This protein binds this small molecule.
Small molecule (SMILES): CC(=O)N[C@@H]1[C@@H](O)[C@H](O)[C@@H](CO)O[C@H]1O

Sequence of chain 1.A:
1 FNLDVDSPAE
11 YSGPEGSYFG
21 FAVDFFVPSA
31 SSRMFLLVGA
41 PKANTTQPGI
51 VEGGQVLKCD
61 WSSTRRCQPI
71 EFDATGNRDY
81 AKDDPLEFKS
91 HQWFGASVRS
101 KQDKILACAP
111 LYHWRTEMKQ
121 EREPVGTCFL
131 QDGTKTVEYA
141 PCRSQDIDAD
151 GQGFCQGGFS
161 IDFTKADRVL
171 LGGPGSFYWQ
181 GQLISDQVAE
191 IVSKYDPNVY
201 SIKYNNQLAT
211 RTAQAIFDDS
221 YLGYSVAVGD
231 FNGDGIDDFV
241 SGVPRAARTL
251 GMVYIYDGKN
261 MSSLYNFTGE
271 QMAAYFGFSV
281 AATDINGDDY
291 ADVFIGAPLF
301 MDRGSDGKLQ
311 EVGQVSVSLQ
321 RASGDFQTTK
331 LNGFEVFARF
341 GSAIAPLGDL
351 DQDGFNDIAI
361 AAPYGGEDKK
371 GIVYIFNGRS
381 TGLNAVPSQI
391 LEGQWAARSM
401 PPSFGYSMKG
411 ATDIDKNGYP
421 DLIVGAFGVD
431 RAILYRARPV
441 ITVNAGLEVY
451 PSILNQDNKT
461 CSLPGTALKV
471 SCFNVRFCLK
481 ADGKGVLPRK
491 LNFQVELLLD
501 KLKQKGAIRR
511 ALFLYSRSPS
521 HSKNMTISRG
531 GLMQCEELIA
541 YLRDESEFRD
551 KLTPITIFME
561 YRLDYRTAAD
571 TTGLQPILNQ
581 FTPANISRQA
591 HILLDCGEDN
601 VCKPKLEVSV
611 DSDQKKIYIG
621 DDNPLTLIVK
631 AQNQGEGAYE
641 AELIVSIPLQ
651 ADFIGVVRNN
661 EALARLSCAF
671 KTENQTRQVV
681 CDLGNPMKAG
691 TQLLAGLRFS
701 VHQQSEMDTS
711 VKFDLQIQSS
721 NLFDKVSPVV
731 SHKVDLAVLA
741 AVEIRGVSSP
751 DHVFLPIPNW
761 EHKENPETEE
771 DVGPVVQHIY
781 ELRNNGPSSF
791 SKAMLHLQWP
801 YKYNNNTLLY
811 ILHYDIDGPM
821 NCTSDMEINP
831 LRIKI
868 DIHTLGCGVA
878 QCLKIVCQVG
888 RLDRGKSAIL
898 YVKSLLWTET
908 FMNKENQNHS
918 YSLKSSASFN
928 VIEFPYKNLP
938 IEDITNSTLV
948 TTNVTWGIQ

Binding-site contacts:
Ligand atom C5 contacts residue ASN821 of chain 1.A at 3.7 Å.
Ligand atom C4 contacts residue ASN821 of chain 1.A at 4.2 Å.
Ligand atom O5 contacts residue ASN821 of chain 1.A at 2.4 Å (h-bond).
Ligand atom O7 contacts residue ASN821 of chain 1.A at 3.3 Å (h-bond).
Ligand atom C7 contacts residue ASN821 of chain 1.A at 3.3 Å.
Ligand atom N2 contacts residue ASN821 of chain 1.A at 2.9 Å (h-bond).
Ligand atom C1 contacts residue ASN821 of chain 1.A at 1.4 Å.
Ligand atom C8 contacts residue VAL886 of chain 1.A at 4.3 Å (hydrophobic).
Ligand atom C2 contacts residue ASN821 of chain 1.A at 2.5 Å.
Ligand atom C8 contacts residue GLN885 of chain 1.A at 3.6 Å.
Ligand atom C7 contacts residue GLN885 of chain 1.A at 4.3 Å.
Ligand atom C8 contacts residue ASN821 of chain 1.A at 4.4 Å.
Ligand atom C8 contacts residue PRO819 of chain 1.A at 4.3 Å (hydrophobic).
Ligand atom C8 contacts residue GLY887 of chain 1.A at 3.7 Å.
Ligand atom O7 contacts residue GLN885 of chain 1.A at 4.2 Å.
Ligand atom C3 contacts residue ASN821 of chain 1.A at 3.8 Å.